Binding-site contacts:
Ligand atom C2 contacts residue ASN120 of chain 1.A at 2.5 Å.
Ligand atom C2 contacts residue TYR137 of chain 1.A at 4.3 Å (hydrophobic).
Ligand atom C8 contacts residue LEU104 of chain 1.A at 3.8 Å (hydrophobic).
Ligand atom C1 contacts residue LEU104 of chain 1.A at 4.5 Å (hydrophobic).
Ligand atom O6 contacts residue TYR137 of chain 1.A at 4.0 Å.
Ligand atom C8 contacts residue TYR137 of chain 1.A at 4.2 Å (hydrophobic).
Ligand atom C5 contacts residue TYR137 of chain 1.A at 3.7 Å (hydrophobic).
Ligand atom C7 contacts residue ASN120 of chain 1.A at 3.5 Å.
Ligand atom C3 contacts residue ASN120 of chain 1.A at 3.8 Å.
Ligand atom O7 contacts residue LYS135 of chain 1.A at 3.9 Å.
Ligand atom C1 contacts residue ASN120 of chain 1.A at 1.4 Å.
Ligand atom N2 contacts residue ASN120 of chain 1.A at 2.9 Å (h-bond).
Ligand atom C2 contacts residue LEU104 of chain 1.A at 4.5 Å (hydrophobic).
Ligand atom C8 contacts residue LYS135 of chain 1.A at 4.1 Å.
Ligand atom O7 contacts residue GLU284 of chain 1.A at 3.6 Å.
Ligand atom O6 contacts residue SER122 of chain 1.A at 3.9 Å.
Ligand atom C7 contacts residue GLU284 of chain 1.A at 4.1 Å.
Ligand atom O7 contacts residue ASN120 of chain 1.A at 3.7 Å.
Ligand atom C7 contacts residue TYR137 of chain 1.A at 3.5 Å (hydrophobic).
Ligand atom O5 contacts residue TYR137 of chain 1.A at 4.0 Å.
Ligand atom C7 contacts residue LEU104 of chain 1.A at 4.3 Å (hydrophobic).
Ligand atom C4 contacts residue ASN120 of chain 1.A at 4.3 Å.
Ligand atom C1 contacts residue TYR137 of chain 1.A at 3.5 Å (hydrophobic).
Ligand atom C3 contacts residue TYR137 of chain 1.A at 4.2 Å (hydrophobic).
Ligand atom C5 contacts residue ASN120 of chain 1.A at 3.6 Å.
Ligand atom N2 contacts residue LEU104 of chain 1.A at 3.8 Å.
Ligand atom C8 contacts residue GLU284 of chain 1.A at 3.8 Å.
Ligand atom O7 contacts residue TYR137 of chain 1.A at 2.5 Å (h-bond).
Ligand atom C7 contacts residue LYS135 of chain 1.A at 4.0 Å.
Ligand atom O5 contacts residue ASN120 of chain 1.A at 2.4 Å (h-bond).

This protein binds this small molecule.
Small molecule (SMILES): CC(=O)N[C@H]1[C@H](O[C@H]2[C@H](O)[C@@H](NC(C)=O)CO[C@@H]2CO)O[C@H](CO)[C@@H](O)[C@@H]1O

Sequence of chain 1.A:
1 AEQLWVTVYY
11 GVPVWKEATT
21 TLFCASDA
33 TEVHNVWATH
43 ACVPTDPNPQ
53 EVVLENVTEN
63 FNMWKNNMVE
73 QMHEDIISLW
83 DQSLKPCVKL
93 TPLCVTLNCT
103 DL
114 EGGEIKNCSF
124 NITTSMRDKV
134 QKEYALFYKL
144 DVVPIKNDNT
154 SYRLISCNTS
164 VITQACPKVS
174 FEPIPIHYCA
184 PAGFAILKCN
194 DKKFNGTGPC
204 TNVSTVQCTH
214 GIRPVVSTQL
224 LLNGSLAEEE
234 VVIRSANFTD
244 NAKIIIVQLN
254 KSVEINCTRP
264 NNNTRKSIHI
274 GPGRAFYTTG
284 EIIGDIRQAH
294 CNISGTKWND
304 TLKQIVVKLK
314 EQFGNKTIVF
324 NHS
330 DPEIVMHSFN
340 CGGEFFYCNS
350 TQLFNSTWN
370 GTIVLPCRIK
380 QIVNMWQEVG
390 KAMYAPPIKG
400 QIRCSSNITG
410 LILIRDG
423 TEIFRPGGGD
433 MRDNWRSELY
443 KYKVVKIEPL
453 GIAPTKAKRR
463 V